Sequence of chain 1.A:
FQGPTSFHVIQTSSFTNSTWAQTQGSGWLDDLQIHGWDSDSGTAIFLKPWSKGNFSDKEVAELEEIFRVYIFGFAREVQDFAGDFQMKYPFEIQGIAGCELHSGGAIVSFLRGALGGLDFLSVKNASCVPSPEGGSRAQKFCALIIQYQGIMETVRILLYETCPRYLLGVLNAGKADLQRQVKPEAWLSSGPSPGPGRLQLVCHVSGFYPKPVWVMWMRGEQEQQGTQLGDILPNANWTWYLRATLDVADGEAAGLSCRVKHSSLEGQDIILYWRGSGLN

Binding-site contacts:
Ligand atom C8 contacts residue LEU170 of chain 1.A at 3.7 Å (hydrophobic).
Ligand atom O7 contacts residue PHE57 of chain 1.A at 3.4 Å.
Ligand atom C8 contacts residue ARG167 of chain 1.A at 3.5 Å.
Ligand atom C1 contacts residue ASN56 of chain 1.A at 1.4 Å.
Ligand atom C6 contacts residue LEU170 of chain 1.A at 3.8 Å (hydrophobic).
Ligand atom C5 contacts residue ASN56 of chain 1.A at 3.6 Å.
Ligand atom O4 contacts residue ARG167 of chain 1.A at 4.0 Å.
Ligand atom C2 contacts residue ASN56 of chain 1.A at 2.4 Å.
Ligand atom C6 contacts residue LEU170 of chain 1.A at 4.0 Å (hydrophobic).
Ligand atom C6 contacts residue ASN174 of chain 1.A at 3.7 Å.
Ligand atom O7 contacts residue ASN56 of chain 1.A at 3.7 Å.
Ligand atom C4 contacts residue ASN56 of chain 1.A at 4.2 Å.
Ligand atom C5 contacts residue ARG167 of chain 1.A at 4.4 Å.
Ligand atom C5 contacts residue ARG167 of chain 1.A at 4.0 Å.
Ligand atom C8 contacts residue GLU61 of chain 1.A at 3.8 Å.
Ligand atom C8 contacts residue ASN56 of chain 1.A at 3.8 Å.
Ligand atom C1 contacts residue ARG167 of chain 1.A at 4.0 Å.
Ligand atom N2 contacts residue ASN56 of chain 1.A at 2.9 Å (h-bond).
Ligand atom O5 contacts residue ARG167 of chain 1.A at 3.3 Å.
Ligand atom C7 contacts residue ASN56 of chain 1.A at 3.5 Å.
Ligand atom O7 contacts residue ARG167 of chain 1.A at 2.9 Å (salt-bridge).
Ligand atom C6 contacts residue ARG167 of chain 1.A at 4.1 Å.
Ligand atom C4 contacts residue ARG167 of chain 1.A at 4.2 Å.
Ligand atom O5 contacts residue ARG167 of chain 1.A at 4.0 Å.
Ligand atom C3 contacts residue ARG167 of chain 1.A at 4.0 Å.
Ligand atom O5 contacts residue GLY171 of chain 1.A at 4.3 Å.
Ligand atom C3 contacts residue ASN56 of chain 1.A at 3.8 Å.
Ligand atom C8 contacts residue PHE57 of chain 1.A at 3.8 Å (hydrophobic).
Ligand atom C7 contacts residue PHE57 of chain 1.A at 3.9 Å (hydrophobic).
Ligand atom O5 contacts residue ASN56 of chain 1.A at 2.3 Å (h-bond).
Ligand atom C7 contacts residue ARG167 of chain 1.A at 3.5 Å.
Ligand atom C1 contacts residue ARG167 of chain 1.A at 4.1 Å.
Ligand atom C8 contacts residue PRO166 of chain 1.A at 4.2 Å (hydrophobic).

This protein binds this small molecule.
Small molecule (SMILES): CC(=O)N[C@H]1[C@H](O[C@H]2[C@H](O[C@@H]3O[C@@H](C)[C@@H](O)[C@@H](O)[C@@H]3O)[C@@H](NC(C)=O)CO[C@@H]2CO[C@@H]2O[C@@H](C)[C@@H](O)[C@@H](O)[C@@H]2O)O[C@H](CO)[C@@H](O[C@@H]2O[C@H](CO[C@H]3O[C@H](CO)[C@@H](O)[C@H](O)[C@@H]3O)[C@@H](O)[C@H](O[C@H]3O[C@H](CO)[C@@H](O)[C@H](O)[C@@H]3O)[C@@H]2O)[C@@H]1O